The small molecule below binds the protein below.
Small molecule (SMILES): Cc1ccc2oc(=O)c(C(=O)Oc3cccc(Cl)c3)cc2c1

Sequence of chain 1.H:
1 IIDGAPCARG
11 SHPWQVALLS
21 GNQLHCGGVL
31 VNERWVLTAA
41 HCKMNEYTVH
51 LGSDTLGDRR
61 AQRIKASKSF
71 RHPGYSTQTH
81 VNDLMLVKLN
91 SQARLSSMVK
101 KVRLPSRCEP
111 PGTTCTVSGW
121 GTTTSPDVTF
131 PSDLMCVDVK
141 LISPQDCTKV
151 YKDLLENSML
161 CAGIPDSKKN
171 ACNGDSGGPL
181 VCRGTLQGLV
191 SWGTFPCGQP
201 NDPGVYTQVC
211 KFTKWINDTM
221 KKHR

Binding-site contacts:
Ligand atom O1 contacts residue HIS25 of chain 1.H at 3.3 Å (h-bond).
Ligand atom C13 contacts residue HIS25 of chain 1.H at 3.4 Å.
Ligand atom C4 contacts residue HIS41 of chain 1.H at 2.5 Å.
Ligand atom C12 contacts residue CYS26 of chain 1.H at 4.2 Å (hydrophobic).
Ligand atom C12 contacts residue HIS25 of chain 1.H at 4.2 Å.
Ligand atom C16 contacts residue ASN173 of chain 1.H at 3.9 Å.
Ligand atom O5 contacts residue PHE130 of chain 1.H at 3.7 Å.
Ligand atom C16 contacts residue HIS25 of chain 1.H at 4.3 Å.
Ligand atom O5 contacts residue HIS25 of chain 1.H at 4.1 Å.
Ligand atom C5 contacts residue HIS41 of chain 1.H at 1.5 Å.
Ligand atom C14 contacts residue GLY174 of chain 1.H at 3.5 Å.
Ligand atom C14 contacts residue HIS25 of chain 1.H at 3.4 Å.
Ligand atom C2 contacts residue HIS41 of chain 1.H at 4.2 Å.
Ligand atom O4 contacts residue PHE130 of chain 1.H at 3.6 Å.
Ligand atom C2 contacts residue CYS26 of chain 1.H at 4.3 Å (hydrophobic).
Ligand atom C12 contacts residue SER176 of chain 1.H at 3.3 Å.
Ligand atom C15 contacts residue GLY174 of chain 1.H at 4.0 Å.
Ligand atom C13 contacts residue SER176 of chain 1.H at 4.2 Å.
Ligand atom O5 contacts residue LEU24 of chain 1.H at 3.3 Å (h-bond).
Ligand atom C1 contacts residue HIS25 of chain 1.H at 3.4 Å.
Ligand atom C23 contacts residue LEU24 of chain 1.H at 4.2 Å (hydrophobic).
Ligand atom C4 contacts residue SER176 of chain 1.H at 3.9 Å.
Ligand atom C3 contacts residue HIS25 of chain 1.H at 4.2 Å.
Ligand atom C13 contacts residue CYS26 of chain 1.H at 4.3 Å (hydrophobic).
Ligand atom O5 contacts residue GLY174 of chain 1.H at 3.6 Å.
Ligand atom O4 contacts residue ASN173 of chain 1.H at 3.4 Å.
Ligand atom O4 contacts residue GLY174 of chain 1.H at 3.6 Å.
Ligand atom C14 contacts residue ASN173 of chain 1.H at 4.2 Å.
Ligand atom C3 contacts residue CYS26 of chain 1.H at 4.2 Å (hydrophobic).
Ligand atom O6 contacts residue LEU24 of chain 1.H at 3.5 Å (h-bond).
Ligand atom C16 contacts residue GLY174 of chain 1.H at 3.6 Å.
Ligand atom C4 contacts residue CYS26 of chain 1.H at 4.2 Å (hydrophobic).
Ligand atom C5 contacts residue SER176 of chain 1.H at 3.8 Å.
Ligand atom C16 contacts residue PHE130 of chain 1.H at 4.1 Å (hydrophobic).
Ligand atom C2 contacts residue HIS25 of chain 1.H at 3.3 Å.
Ligand atom C3 contacts residue HIS41 of chain 1.H at 3.0 Å.
Ligand atom C23 contacts residue HIS25 of chain 1.H at 3.3 Å.
Ligand atom O6 contacts residue HIS25 of chain 1.H at 3.9 Å.
Ligand atom C15 contacts residue HIS25 of chain 1.H at 3.4 Å.
Ligand atom C12 contacts residue HIS41 of chain 1.H at 3.7 Å.